Sequence of chain 1.C:
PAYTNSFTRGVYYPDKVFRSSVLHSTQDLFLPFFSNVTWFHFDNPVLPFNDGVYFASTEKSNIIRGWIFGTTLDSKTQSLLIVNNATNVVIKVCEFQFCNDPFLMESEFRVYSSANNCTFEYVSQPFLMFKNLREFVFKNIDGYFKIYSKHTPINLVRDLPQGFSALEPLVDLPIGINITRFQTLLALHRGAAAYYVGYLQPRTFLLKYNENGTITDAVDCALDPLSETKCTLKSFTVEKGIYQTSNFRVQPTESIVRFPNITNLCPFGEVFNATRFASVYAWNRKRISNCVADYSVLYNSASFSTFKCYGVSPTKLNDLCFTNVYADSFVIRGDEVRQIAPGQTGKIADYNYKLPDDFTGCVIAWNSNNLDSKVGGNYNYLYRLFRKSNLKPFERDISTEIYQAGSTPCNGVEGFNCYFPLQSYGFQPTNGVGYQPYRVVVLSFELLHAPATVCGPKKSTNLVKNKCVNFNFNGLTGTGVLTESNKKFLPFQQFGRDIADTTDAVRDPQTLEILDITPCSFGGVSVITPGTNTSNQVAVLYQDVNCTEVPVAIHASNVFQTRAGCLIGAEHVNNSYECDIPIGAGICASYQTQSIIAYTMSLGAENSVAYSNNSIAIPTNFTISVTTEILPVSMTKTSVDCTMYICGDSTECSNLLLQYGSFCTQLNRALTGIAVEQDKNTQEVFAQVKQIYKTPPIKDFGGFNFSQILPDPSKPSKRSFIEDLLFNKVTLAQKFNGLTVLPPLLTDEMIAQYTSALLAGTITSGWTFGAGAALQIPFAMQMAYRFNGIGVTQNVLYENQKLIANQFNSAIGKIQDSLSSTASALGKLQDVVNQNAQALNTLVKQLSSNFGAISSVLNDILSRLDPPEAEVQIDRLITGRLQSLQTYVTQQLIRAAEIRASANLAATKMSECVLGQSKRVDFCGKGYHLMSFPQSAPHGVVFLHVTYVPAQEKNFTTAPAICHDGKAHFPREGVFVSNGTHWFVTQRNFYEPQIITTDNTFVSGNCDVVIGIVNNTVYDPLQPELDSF

A protein and the small-molecule ligand that binds it are described below.
Small molecule (SMILES): CC(=O)N[C@@H]1[C@@H](O)[C@H](O)[C@@H](CO)O[C@H]1O

Binding-site contacts:
Ligand atom C4 contacts residue ASN657 of chain 1.C at 4.2 Å.
Ligand atom C5 contacts residue ASN657 of chain 1.C at 3.7 Å.
Ligand atom N2 contacts residue ASN657 of chain 1.C at 2.9 Å (h-bond).
Ligand atom C1 contacts residue ASN657 of chain 1.C at 1.4 Å.
Ligand atom C8 contacts residue ASN657 of chain 1.C at 4.5 Å.
Ligand atom O5 contacts residue ASN657 of chain 1.C at 2.4 Å (h-bond).
Ligand atom O7 contacts residue ASN657 of chain 1.C at 3.4 Å.
Ligand atom C2 contacts residue ASN657 of chain 1.C at 2.5 Å.
Ligand atom C3 contacts residue ASN657 of chain 1.C at 3.8 Å.
Ligand atom C7 contacts residue ASN657 of chain 1.C at 3.4 Å.